Sequence of chain 1.B:
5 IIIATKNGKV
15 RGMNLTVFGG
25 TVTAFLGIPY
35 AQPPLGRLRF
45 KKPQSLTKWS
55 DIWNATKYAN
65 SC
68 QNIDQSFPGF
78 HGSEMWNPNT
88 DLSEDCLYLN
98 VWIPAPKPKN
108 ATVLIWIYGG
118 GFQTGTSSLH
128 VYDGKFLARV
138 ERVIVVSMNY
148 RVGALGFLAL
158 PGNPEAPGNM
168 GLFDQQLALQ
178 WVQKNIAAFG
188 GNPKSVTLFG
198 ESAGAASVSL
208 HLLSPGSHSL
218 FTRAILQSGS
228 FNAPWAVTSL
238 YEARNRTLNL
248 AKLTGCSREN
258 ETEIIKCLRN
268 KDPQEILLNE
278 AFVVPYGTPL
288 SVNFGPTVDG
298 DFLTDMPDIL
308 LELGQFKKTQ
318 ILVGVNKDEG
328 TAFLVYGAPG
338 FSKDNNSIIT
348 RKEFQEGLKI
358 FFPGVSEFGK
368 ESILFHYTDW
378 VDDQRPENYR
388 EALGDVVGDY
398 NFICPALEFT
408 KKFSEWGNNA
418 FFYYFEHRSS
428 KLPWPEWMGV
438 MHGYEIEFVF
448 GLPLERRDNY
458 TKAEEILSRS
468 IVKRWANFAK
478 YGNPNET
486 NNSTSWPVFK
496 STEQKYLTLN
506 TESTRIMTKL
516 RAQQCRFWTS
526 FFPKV

Binding-site contacts:
Ligand atom C6 contacts residue ASN246 of chain 1.B at 3.6 Å.
Ligand atom O7 contacts residue ASN242 of chain 1.B at 2.9 Å (h-bond).
Ligand atom C1 contacts residue ASN242 of chain 1.B at 1.4 Å.
Ligand atom O5 contacts residue ASN242 of chain 1.B at 2.2 Å (h-bond).
Ligand atom N2 contacts residue ASN242 of chain 1.B at 2.9 Å (h-bond).
Ligand atom C7 contacts residue ASN242 of chain 1.B at 3.2 Å.
Ligand atom C1 contacts residue ASN246 of chain 1.B at 4.0 Å.
Ligand atom C8 contacts residue ASN242 of chain 1.B at 4.4 Å.
Ligand atom C5 contacts residue ASN246 of chain 1.B at 4.2 Å.
Ligand atom O5 contacts residue PHE279 of chain 1.B at 4.2 Å.
Ligand atom C7 contacts residue TYR238 of chain 1.B at 4.5 Å (hydrophobic).
Ligand atom O6 contacts residue ASN246 of chain 1.B at 3.8 Å.
Ligand atom C6 contacts residue PHE279 of chain 1.B at 3.6 Å (hydrophobic).
Ligand atom O6 contacts residue TYR283 of chain 1.B at 3.6 Å.
Ligand atom O5 contacts residue ASN246 of chain 1.B at 3.5 Å (h-bond).
Ligand atom O4 contacts residue VAL280 of chain 1.B at 4.2 Å.
Ligand atom C6 contacts residue PRO282 of chain 1.B at 4.3 Å (hydrophobic).
Ligand atom O3 contacts residue LEU250 of chain 1.B at 3.7 Å.
Ligand atom O7 contacts residue PRO282 of chain 1.B at 4.3 Å.
Ligand atom O4 contacts residue ASN246 of chain 1.B at 4.3 Å.
Ligand atom O4 contacts residue LEU250 of chain 1.B at 4.0 Å.
Ligand atom C8 contacts residue TYR238 of chain 1.B at 3.5 Å (hydrophobic).
Ligand atom C4 contacts residue ASN242 of chain 1.B at 4.1 Å.
Ligand atom O3 contacts residue ASN246 of chain 1.B at 4.0 Å.
Ligand atom C2 contacts residue ASN242 of chain 1.B at 2.4 Å.
Ligand atom O4 contacts residue PHE279 of chain 1.B at 2.3 Å (h-bond).
Ligand atom C5 contacts residue ASN242 of chain 1.B at 3.6 Å.
Ligand atom C2 contacts residue ASN246 of chain 1.B at 4.0 Å.
Ligand atom O5 contacts residue ASN246 of chain 1.B at 4.0 Å.
Ligand atom O3 contacts residue PRO282 of chain 1.B at 3.9 Å.
Ligand atom C5 contacts residue PHE279 of chain 1.B at 4.0 Å (hydrophobic).
Ligand atom C1 contacts residue ASN246 of chain 1.B at 4.4 Å.
Ligand atom C3 contacts residue ASN242 of chain 1.B at 3.7 Å.
Ligand atom C4 contacts residue PHE279 of chain 1.B at 3.5 Å (hydrophobic).

This protein binds this small molecule.
Small molecule (SMILES): CC(=O)N[C@H]1[C@H](O[C@H]2[C@H](O)[C@@H](NC(C)=O)CO[C@@H]2CO[C@H]2O[C@@H](C)[C@@H](O)[C@@H](O)[C@@H]2O)O[C@H](CO)[C@@H](O)[C@@H]1O